Binding-site contacts:
Ligand atom O7 contacts residue ACE1 of chain 1.B at 4.1 Å.
Ligand atom C3 contacts residue ASN3 of chain 1.B at 3.8 Å.
Ligand atom O5 contacts residue ASN3 of chain 1.B at 2.4 Å (h-bond).
Ligand atom C7 contacts residue ASN3 of chain 1.B at 3.5 Å.
Ligand atom C4 contacts residue ASP283 of chain 1.B at 4.5 Å.
Ligand atom C1 contacts residue SER282 of chain 1.B at 4.1 Å.
Ligand atom C1 contacts residue ASN3 of chain 1.B at 1.4 Å.
Ligand atom C2 contacts residue ASP283 of chain 1.B at 4.4 Å.
Ligand atom O3 contacts residue SER282 of chain 1.B at 3.2 Å.
Ligand atom C6 contacts residue ASN3 of chain 1.B at 4.2 Å.
Ligand atom C2 contacts residue ASN3 of chain 1.B at 2.5 Å.
Ligand atom N2 contacts residue GLY281 of chain 1.B at 4.2 Å.
Ligand atom O4 contacts residue SER282 of chain 1.B at 4.4 Å.
Ligand atom C3 contacts residue SER282 of chain 1.B at 4.0 Å.
Ligand atom C3 contacts residue GLY281 of chain 1.B at 4.5 Å.
Ligand atom C2 contacts residue SER282 of chain 1.B at 3.9 Å.
Ligand atom C7 contacts residue GLY281 of chain 1.B at 3.9 Å.
Ligand atom N2 contacts residue ASN3 of chain 1.B at 2.8 Å (h-bond).
Ligand atom C1 contacts residue ASP283 of chain 1.B at 3.9 Å.
Ligand atom C8 contacts residue GLY281 of chain 1.B at 3.7 Å.
Ligand atom O7 contacts residue ASN3 of chain 1.B at 3.7 Å.
Ligand atom C4 contacts residue ASN3 of chain 1.B at 4.2 Å.
Ligand atom C4 contacts residue SER282 of chain 1.B at 3.7 Å.
Ligand atom C2 contacts residue GLY281 of chain 1.B at 3.5 Å.
Ligand atom C1 contacts residue GLY281 of chain 1.B at 4.1 Å.
Ligand atom O3 contacts residue GLY281 of chain 1.B at 4.1 Å.
Ligand atom O7 contacts residue GLY281 of chain 1.B at 4.4 Å.
Ligand atom C5 contacts residue ASN3 of chain 1.B at 3.7 Å.
Ligand atom O7 contacts residue MET2 of chain 1.B at 4.2 Å.
Ligand atom C6 contacts residue ASP283 of chain 1.B at 3.8 Å.

This protein binds this small molecule.
Small molecule (SMILES): CC(=O)N[C@H]1[C@H](O[C@H]2[C@H](O)[C@@H](NC(C)=O)CO[C@@H]2CO)O[C@H](CO)[C@@H](O)[C@@H]1O

Sequence of chain 1.B:
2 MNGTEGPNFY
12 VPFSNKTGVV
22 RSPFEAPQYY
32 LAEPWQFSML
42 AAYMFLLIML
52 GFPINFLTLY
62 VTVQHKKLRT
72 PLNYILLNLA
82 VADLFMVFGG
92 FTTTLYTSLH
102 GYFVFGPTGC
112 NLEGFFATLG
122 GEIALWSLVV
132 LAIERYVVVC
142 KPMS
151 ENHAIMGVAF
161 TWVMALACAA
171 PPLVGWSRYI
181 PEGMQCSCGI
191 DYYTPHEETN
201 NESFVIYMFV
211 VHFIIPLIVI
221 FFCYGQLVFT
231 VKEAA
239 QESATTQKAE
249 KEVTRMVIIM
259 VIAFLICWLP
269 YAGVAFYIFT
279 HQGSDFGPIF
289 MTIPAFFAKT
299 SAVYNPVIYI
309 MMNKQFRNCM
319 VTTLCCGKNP